Sequence of chain 16.E:
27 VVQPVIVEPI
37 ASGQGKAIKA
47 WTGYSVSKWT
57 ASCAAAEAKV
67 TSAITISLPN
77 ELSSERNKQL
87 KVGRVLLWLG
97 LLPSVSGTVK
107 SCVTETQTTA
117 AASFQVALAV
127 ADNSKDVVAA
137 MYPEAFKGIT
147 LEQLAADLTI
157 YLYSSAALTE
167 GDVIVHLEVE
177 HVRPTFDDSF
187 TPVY

Sequence of chain 11.F:
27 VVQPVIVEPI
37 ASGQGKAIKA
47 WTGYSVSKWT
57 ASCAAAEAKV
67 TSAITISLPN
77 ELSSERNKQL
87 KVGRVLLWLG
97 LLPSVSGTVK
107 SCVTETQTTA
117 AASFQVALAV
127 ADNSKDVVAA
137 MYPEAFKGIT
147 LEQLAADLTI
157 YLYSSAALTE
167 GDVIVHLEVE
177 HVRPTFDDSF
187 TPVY

Binding-site contacts:
Ligand atom O2' contacts residue GLU140 of chain 16.E at 3.0 Å (salt-bridge).
Ligand atom N1 contacts residue TRP47 of chain 16.E at 3.8 Å.
Ligand atom C6 contacts residue TRP47 of chain 16.E at 3.9 Å (hydrophobic).
Ligand atom N9 contacts residue GLU140 of chain 16.E at 4.1 Å.
Ligand atom N7 contacts residue TRP47 of chain 16.E at 4.0 Å.
Ligand atom C8 contacts residue LYS143 of chain 16.E at 2.8 Å.
Ligand atom C8 contacts residue GLU140 of chain 16.E at 4.1 Å.
Ligand atom C2' contacts residue LYS143 of chain 16.E at 4.5 Å.
Ligand atom C4 contacts residue TRP47 of chain 16.E at 3.9 Å (hydrophobic).
Ligand atom N7 contacts residue LYS143 of chain 16.E at 3.7 Å.
Ligand atom C8 contacts residue TRP47 of chain 16.E at 4.0 Å (hydrophobic).
Ligand atom C2' contacts residue GLU140 of chain 16.E at 3.5 Å.
Ligand atom C1' contacts residue TRP47 of chain 16.E at 4.3 Å (hydrophobic).
Ligand atom N3 contacts residue TRP47 of chain 16.E at 3.9 Å.
Ligand atom C1' contacts residue LYS143 of chain 16.E at 4.0 Å.
Ligand atom N9 contacts residue TRP47 of chain 16.E at 4.0 Å.
Ligand atom C2 contacts residue TRP47 of chain 16.E at 3.8 Å (hydrophobic).
Ligand atom C5 contacts residue TRP47 of chain 16.E at 4.0 Å (hydrophobic).
Ligand atom C1' contacts residue GLU140 of chain 16.E at 3.2 Å.
Ligand atom N6 contacts residue TRP47 of chain 16.E at 4.2 Å.
Ligand atom OP1 contacts residue LYS45 of chain 11.F at 4.3 Å.
Ligand atom N9 contacts residue LYS143 of chain 16.E at 3.8 Å.
Ligand atom O4' contacts residue LYS143 of chain 16.E at 4.2 Å.
Ligand atom O4' contacts residue GLU140 of chain 16.E at 4.1 Å.
Ligand atom O4' contacts residue TRP47 of chain 16.E at 4.0 Å.

This protein binds this small molecule.
Small molecule (SMILES): Nc1ncnc2c1ncn2[C@@H]1O[C@H](COP(=O)=O)[C@@H](O[P](=O)(O)OC[C@H]2O[C@@H](n3ccc(=O)[nH]c3=O)[C@H](O)[C@@H]2O)[C@H]1O